Sequence of chain 1.A:
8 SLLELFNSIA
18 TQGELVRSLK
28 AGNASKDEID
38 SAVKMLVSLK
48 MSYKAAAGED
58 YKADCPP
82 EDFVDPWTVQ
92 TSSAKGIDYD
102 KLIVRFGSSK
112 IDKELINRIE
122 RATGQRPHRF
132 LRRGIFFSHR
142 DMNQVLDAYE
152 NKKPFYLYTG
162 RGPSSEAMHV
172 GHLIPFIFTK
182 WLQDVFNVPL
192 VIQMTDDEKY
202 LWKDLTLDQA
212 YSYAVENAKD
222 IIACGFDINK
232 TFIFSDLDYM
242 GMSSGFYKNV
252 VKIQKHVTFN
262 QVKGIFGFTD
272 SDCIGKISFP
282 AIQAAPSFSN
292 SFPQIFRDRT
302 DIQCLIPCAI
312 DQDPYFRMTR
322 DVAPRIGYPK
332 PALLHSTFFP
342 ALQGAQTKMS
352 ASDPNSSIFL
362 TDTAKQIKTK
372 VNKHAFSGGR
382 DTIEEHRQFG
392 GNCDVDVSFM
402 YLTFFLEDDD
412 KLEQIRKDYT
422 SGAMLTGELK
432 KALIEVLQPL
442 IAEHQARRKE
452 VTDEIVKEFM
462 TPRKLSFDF

Binding-site contacts:
Ligand atom CD2 contacts residue GLN284 of chain 1.A at 3.6 Å.
Ligand atom CA contacts residue GLN313 of chain 1.A at 3.4 Å.
Ligand atom O1P contacts residue MG1 of chain 1.D at 2.5 Å.
Ligand atom N6 contacts residue PHE340 of chain 1.A at 3.0 Å (h-bond).
Ligand atom N3 contacts residue GLY172 of chain 1.A at 3.4 Å (h-bond).
Ligand atom O2' contacts residue ALA310 of chain 1.A at 3.0 Å.
Ligand atom NE1 contacts residue TYR159 of chain 1.A at 2.9 Å (h-bond).
Ligand atom O4' contacts residue PRO176 of chain 1.A at 3.5 Å.
Ligand atom NE1 contacts residue GLN284 of chain 1.A at 3.5 Å.
Ligand atom O3' contacts residue ALA310 of chain 1.A at 3.6 Å (h-bond).
Ligand atom O2' contacts residue ASP312 of chain 1.A at 2.7 Å (salt-bridge).
Ligand atom CD1 contacts residue GLN194 of chain 1.A at 3.2 Å.
Ligand atom CZ2 contacts residue GLY161 of chain 1.A at 3.5 Å.
Ligand atom O1P contacts residue MG1 of chain 1.E at 3.2 Å.
Ligand atom CE2 contacts residue GLY161 of chain 1.A at 3.5 Å.
Ligand atom CE3 contacts residue GLY161 of chain 1.A at 3.4 Å.
Ligand atom N3 contacts residue ALA310 of chain 1.A at 3.5 Å.
Ligand atom CB contacts residue GLY163 of chain 1.A at 3.5 Å.
Ligand atom N1 contacts residue PHE339 of chain 1.A at 3.6 Å.
Ligand atom CB contacts residue ARG162 of chain 1.A at 3.5 Å.
Ligand atom C2 contacts residue GLY172 of chain 1.A at 3.3 Å.
Ligand atom CE2 contacts residue GLN284 of chain 1.A at 3.6 Å.
Ligand atom C2 contacts residue PHE340 of chain 1.A at 3.5 Å (hydrophobic).
Ligand atom C8 contacts residue HIS173 of chain 1.A at 3.4 Å.
Ligand atom O contacts residue GLY163 of chain 1.A at 3.5 Å.
Ligand atom CD1 contacts residue GLN284 of chain 1.A at 3.4 Å.
Ligand atom C contacts residue GLY163 of chain 1.A at 3.5 Å.
Ligand atom NH3 contacts residue GLU199 of chain 1.A at 2.8 Å (salt-bridge).
Ligand atom O2P contacts residue ARG162 of chain 1.A at 3.0 Å (salt-bridge).
Ligand atom NH3 contacts residue GLN284 of chain 1.A at 2.7 Å (h-bond).
Ligand atom NE1 contacts residue GLN194 of chain 1.A at 3.1 Å (h-bond).
Ligand atom N6 contacts residue MET350 of chain 1.A at 3.1 Å (h-bond).
Ligand atom N1 contacts residue PHE340 of chain 1.A at 2.8 Å (h-bond).
Ligand atom CZ2 contacts residue PHE317 of chain 1.A at 3.5 Å (hydrophobic).
Ligand atom O contacts residue MG1 of chain 1.D at 3.2 Å.
Ligand atom CD2 contacts residue GLY161 of chain 1.A at 3.4 Å.
Ligand atom O2' contacts residue GLN313 of chain 1.A at 3.5 Å.
Ligand atom O2P contacts residue MG1 of chain 1.E at 3.2 Å.
Ligand atom O2P contacts residue GLY163 of chain 1.A at 2.8 Å (h-bond).
Ligand atom O4' contacts residue HIS173 of chain 1.A at 3.4 Å.

A small-molecule ligand and the protein it binds are described below.
Small molecule (SMILES): Nc1ncnc2c1ncn2[C@@H]1O[C@H](CO[P](=O)(O)OC(=O)[C@@H](N)Cc2c[nH]c3ccccc23)[C@@H](O)[C@H]1O